This small molecule binds to this protein.
Small molecule (SMILES): CC(=O)N[C@H]1[C@H](O[C@H]2[C@H](O)[C@@H](NC(C)=O)CO[C@@H]2CO)O[C@H](CO)[C@@H](O)[C@@H]1O

Binding-site contacts:
Ligand atom C4 contacts residue LEU922 of chain 1.C at 4.1 Å (hydrophobic).
Ligand atom C8 contacts residue ASN717 of chain 1.C at 4.4 Å.
Ligand atom C6 contacts residue LEU922 of chain 1.C at 4.3 Å (hydrophobic).
Ligand atom O4 contacts residue LEU922 of chain 1.C at 3.5 Å.
Ligand atom C7 contacts residue GLN1071 of chain 1.C at 4.3 Å.
Ligand atom C7 contacts residue LEU922 of chain 1.C at 3.8 Å (hydrophobic).
Ligand atom O7 contacts residue ASN717 of chain 1.C at 3.1 Å (h-bond).
Ligand atom N2 contacts residue ASN717 of chain 1.C at 2.9 Å (h-bond).
Ligand atom C8 contacts residue LEU922 of chain 1.C at 4.2 Å (hydrophobic).
Ligand atom C1 contacts residue ASN717 of chain 1.C at 1.4 Å.
Ligand atom C2 contacts residue ASN717 of chain 1.C at 2.4 Å.
Ligand atom C5 contacts residue ASN717 of chain 1.C at 3.6 Å.
Ligand atom C3 contacts residue LEU922 of chain 1.C at 4.0 Å (hydrophobic).
Ligand atom C4 contacts residue ASN717 of chain 1.C at 4.2 Å.
Ligand atom C5 contacts residue GLN926 of chain 1.C at 3.9 Å.
Ligand atom O7 contacts residue LEU922 of chain 1.C at 3.4 Å.
Ligand atom O7 contacts residue GLN1071 of chain 1.C at 3.3 Å (h-bond).
Ligand atom C7 contacts residue ASN717 of chain 1.C at 3.2 Å.
Ligand atom N2 contacts residue LEU922 of chain 1.C at 4.5 Å.
Ligand atom C5 contacts residue LEU922 of chain 1.C at 3.9 Å (hydrophobic).
Ligand atom C1 contacts residue LEU922 of chain 1.C at 4.1 Å (hydrophobic).
Ligand atom C6 contacts residue GLN926 of chain 1.C at 3.7 Å.
Ligand atom C3 contacts residue ASN717 of chain 1.C at 3.8 Å.
Ligand atom O6 contacts residue GLN926 of chain 1.C at 4.4 Å.
Ligand atom O5 contacts residue ASN717 of chain 1.C at 2.3 Å (h-bond).
Ligand atom O5 contacts residue GLN926 of chain 1.C at 4.3 Å.

Sequence of chain 1.C:
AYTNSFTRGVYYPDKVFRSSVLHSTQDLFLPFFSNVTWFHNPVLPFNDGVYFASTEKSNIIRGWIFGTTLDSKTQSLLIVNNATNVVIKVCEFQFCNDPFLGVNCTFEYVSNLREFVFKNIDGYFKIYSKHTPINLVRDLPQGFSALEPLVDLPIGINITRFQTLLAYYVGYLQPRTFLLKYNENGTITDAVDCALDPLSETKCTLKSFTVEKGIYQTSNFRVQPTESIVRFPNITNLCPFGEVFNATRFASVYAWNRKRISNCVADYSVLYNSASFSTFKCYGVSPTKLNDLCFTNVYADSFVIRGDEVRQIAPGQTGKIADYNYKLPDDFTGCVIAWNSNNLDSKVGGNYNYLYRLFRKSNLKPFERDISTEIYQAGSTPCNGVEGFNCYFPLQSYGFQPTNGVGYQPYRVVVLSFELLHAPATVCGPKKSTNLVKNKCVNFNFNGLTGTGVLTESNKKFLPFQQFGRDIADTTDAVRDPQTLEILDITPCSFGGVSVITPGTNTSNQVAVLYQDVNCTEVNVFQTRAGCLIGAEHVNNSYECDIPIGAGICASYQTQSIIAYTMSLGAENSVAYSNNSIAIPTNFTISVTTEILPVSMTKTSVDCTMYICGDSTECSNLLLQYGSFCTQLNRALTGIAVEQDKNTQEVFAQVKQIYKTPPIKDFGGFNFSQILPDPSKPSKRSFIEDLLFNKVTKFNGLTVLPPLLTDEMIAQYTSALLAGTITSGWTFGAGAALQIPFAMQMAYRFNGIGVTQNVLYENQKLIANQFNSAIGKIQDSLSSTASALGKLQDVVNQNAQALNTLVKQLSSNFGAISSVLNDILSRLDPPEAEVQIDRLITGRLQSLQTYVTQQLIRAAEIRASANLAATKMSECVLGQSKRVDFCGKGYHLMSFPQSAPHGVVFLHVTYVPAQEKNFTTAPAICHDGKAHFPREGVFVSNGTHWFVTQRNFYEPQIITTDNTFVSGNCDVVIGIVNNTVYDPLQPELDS